Binding-site contacts:
Ligand atom C1 contacts residue MET195 of chain 7.A at 4.3 Å (hydrophobic).
Ligand atom C19 contacts residue ILE125 of chain 7.A at 3.2 Å (hydrophobic).
Ligand atom C6 contacts residue THR102 of chain 7.A at 4.3 Å.
Ligand atom C20 contacts residue ILE125 of chain 7.A at 3.4 Å (hydrophobic).
Ligand atom C10 contacts residue SER123 of chain 7.A at 4.2 Å.
Ligand atom N4 contacts residue TYR193 of chain 7.A at 3.5 Å.
Ligand atom C18 contacts residue ILE125 of chain 7.A at 4.2 Å (hydrophobic).
Ligand atom C14 contacts residue LEU187 of chain 7.A at 4.3 Å (hydrophobic).
Ligand atom C21 contacts residue ILE220 of chain 7.A at 3.5 Å (hydrophobic).
Ligand atom C8 contacts residue LEU103 of chain 7.A at 3.1 Å (hydrophobic).
Ligand atom N5 contacts residue TYR193 of chain 7.A at 4.0 Å.
Ligand atom C1 contacts residue ASN215 of chain 7.A at 3.6 Å.
Ligand atom C21 contacts residue ILE101 of chain 7.A at 4.0 Å (hydrophobic).
Ligand atom C17 contacts residue ILE101 of chain 7.A at 3.8 Å (hydrophobic).
Ligand atom C1 contacts residue TYR193 of chain 7.A at 3.8 Å (hydrophobic).
Ligand atom C13 contacts residue ILE101 of chain 7.A at 3.4 Å (hydrophobic).
Ligand atom C7 contacts residue LEU103 of chain 7.A at 3.2 Å (hydrophobic).
Ligand atom C7 contacts residue THR102 of chain 7.A at 4.2 Å.
Ligand atom C3 contacts residue TYR193 of chain 7.A at 3.8 Å (hydrophobic).
Ligand atom C14 contacts residue MET217 of chain 7.A at 3.9 Å (hydrophobic).
Ligand atom C18 contacts residue PHE182 of chain 7.A at 4.0 Å (hydrophobic).
Ligand atom C17 contacts residue TYR147 of chain 7.A at 4.0 Å (hydrophobic).
Ligand atom N4 contacts residue MET217 of chain 7.A at 3.3 Å.
Ligand atom C18 contacts residue ILE220 of chain 7.A at 4.3 Å (hydrophobic).
Ligand atom C10 contacts residue HIS241 of chain 7.A at 3.6 Å.
Ligand atom C14 contacts residue ILE101 of chain 7.A at 4.1 Å (hydrophobic).
Ligand atom N5 contacts residue MET217 of chain 7.A at 3.3 Å (h-bond).
Ligand atom C13 contacts residue THR102 of chain 7.A at 4.3 Å.
Ligand atom C21 contacts residue TYR147 of chain 7.A at 2.7 Å (hydrophobic).
Ligand atom C1 contacts residue TYR194 of chain 7.A at 4.2 Å (hydrophobic).
Ligand atom C16 contacts residue ILE101 of chain 7.A at 3.5 Å (hydrophobic).
Ligand atom C3 contacts residue LEU103 of chain 7.A at 4.2 Å (hydrophobic).
Ligand atom C15 contacts residue ILE101 of chain 7.A at 4.1 Å (hydrophobic).
Ligand atom O2 contacts residue MET195 of chain 7.A at 4.4 Å.
Ligand atom C11 contacts residue HIS241 of chain 7.A at 3.7 Å.
Ligand atom C3 contacts residue PHE121 of chain 7.A at 4.4 Å (hydrophobic).
Ligand atom C8 contacts residue PHE121 of chain 7.A at 4.3 Å (hydrophobic).
Ligand atom O2 contacts residue TYR193 of chain 7.A at 3.4 Å.
Ligand atom C17 contacts residue ILE220 of chain 7.A at 3.9 Å (hydrophobic).
Ligand atom C16 contacts residue TYR147 of chain 7.A at 4.3 Å (hydrophobic).

A small-molecule ligand and the protein it binds are described below.
Small molecule (SMILES): COc1ccc(N2CCN(c3cccc(C)c3)CC2)nn1

Sequence of chain 7.A:
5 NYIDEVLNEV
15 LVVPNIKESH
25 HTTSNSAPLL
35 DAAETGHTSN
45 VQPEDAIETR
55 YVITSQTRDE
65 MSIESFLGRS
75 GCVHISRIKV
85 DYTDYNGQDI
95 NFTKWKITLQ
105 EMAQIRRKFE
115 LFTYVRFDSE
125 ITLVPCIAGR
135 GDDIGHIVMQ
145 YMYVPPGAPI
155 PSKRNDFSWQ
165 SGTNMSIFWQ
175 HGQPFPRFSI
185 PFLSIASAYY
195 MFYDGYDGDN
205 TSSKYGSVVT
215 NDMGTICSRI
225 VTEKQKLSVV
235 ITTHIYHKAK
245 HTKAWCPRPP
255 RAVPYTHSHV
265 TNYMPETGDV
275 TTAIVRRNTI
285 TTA